Binding-site contacts:
Ligand atom C12 contacts residue THR164 of chain 1.H at 3.6 Å.
Ligand atom O14 contacts residue LYS55 of chain 1.H at 3.1 Å.
Ligand atom C05 contacts residue MET103 of chain 1.H at 3.2 Å (hydrophobic).
Ligand atom C27 contacts residue ALA53 of chain 1.H at 3.5 Å (hydrophobic).
Ligand atom C04 contacts residue LEU28 of chain 1.H at 3.5 Å (hydrophobic).
Ligand atom C28 contacts residue LEU154 of chain 1.H at 3.3 Å (hydrophobic).
Ligand atom N29 contacts residue LEU154 of chain 1.H at 3.7 Å.
Ligand atom C35 contacts residue CYS107 of chain 1.H at 3.3 Å (hydrophobic).
Ligand atom C37 contacts residue CYS107 of chain 1.H at 1.9 Å (hydrophobic).
Ligand atom C25 contacts residue LYS55 of chain 1.H at 3.5 Å.
Ligand atom N29 contacts residue THR100 of chain 1.H at 3.0 Å.
Ligand atom C30 contacts residue ALA53 of chain 1.H at 3.5 Å (hydrophobic).
Ligand atom C19 contacts residue MET76 of chain 1.H at 3.3 Å (hydrophobic).
Ligand atom N31 contacts residue MET103 of chain 1.H at 2.8 Å (h-bond).
Ligand atom C19 contacts residue SER85 of chain 1.H at 3.4 Å.
Ligand atom N09 contacts residue LEU154 of chain 1.H at 3.6 Å.
Ligand atom C28 contacts residue THR100 of chain 1.H at 3.5 Å.
Ligand atom N20 contacts residue MET76 of chain 1.H at 3.4 Å.
Ligand atom C06 contacts residue LEU102 of chain 1.H at 3.7 Å (hydrophobic).
Ligand atom C33 contacts residue LEU28 of chain 1.H at 3.6 Å (hydrophobic).
Ligand atom C12 contacts residue ASP165 of chain 1.H at 3.5 Å.
Ligand atom C23 contacts residue ASP165 of chain 1.H at 3.4 Å.
Ligand atom C38 contacts residue CYS107 of chain 1.H at 3.1 Å (hydrophobic).
Ligand atom C27 contacts residue LEU154 of chain 1.H at 3.2 Å (hydrophobic).
Ligand atom O03 contacts residue GLY106 of chain 1.H at 3.6 Å.
Ligand atom N18 contacts residue SER85 of chain 1.H at 3.1 Å (h-bond).
Ligand atom C11 contacts residue THR164 of chain 1.H at 3.3 Å.
Ligand atom C07 contacts residue LEU154 of chain 1.H at 3.5 Å (hydrophobic).
Ligand atom C38 contacts residue ASP110 of chain 1.H at 3.5 Å.
Ligand atom C25 contacts residue ALA53 of chain 1.H at 3.7 Å (hydrophobic).
Ligand atom C08 contacts residue LEU154 of chain 1.H at 3.4 Å (hydrophobic).
Ligand atom C36 contacts residue CYS107 of chain 1.H at 3.1 Å (hydrophobic).
Ligand atom C05 contacts residue LEU102 of chain 1.H at 3.6 Å (hydrophobic).
Ligand atom O42 contacts residue CYS107 of chain 1.H at 3.0 Å (h-bond).
Ligand atom C25 contacts residue THR100 of chain 1.H at 3.6 Å.
Ligand atom N20 contacts residue PHE166 of chain 1.H at 3.6 Å.
Ligand atom N29 contacts residue THR164 of chain 1.H at 3.4 Å (h-bond).
Ligand atom C30 contacts residue MET103 of chain 1.H at 3.2 Å (hydrophobic).
Ligand atom C30 contacts residue GLN101 of chain 1.H at 3.5 Å.
Ligand atom N31 contacts residue LEU102 of chain 1.H at 3.4 Å.

A protein and the small-molecule ligand that binds it are described below.
Small molecule (SMILES): CCOc1cc2ncc(C#N)c(Nc3ccc(Oc4ccn5ncnc5c4)c(C)c3)c2cc1NC(=O)/C=C/CN(C)C

Sequence of chain 1.H:
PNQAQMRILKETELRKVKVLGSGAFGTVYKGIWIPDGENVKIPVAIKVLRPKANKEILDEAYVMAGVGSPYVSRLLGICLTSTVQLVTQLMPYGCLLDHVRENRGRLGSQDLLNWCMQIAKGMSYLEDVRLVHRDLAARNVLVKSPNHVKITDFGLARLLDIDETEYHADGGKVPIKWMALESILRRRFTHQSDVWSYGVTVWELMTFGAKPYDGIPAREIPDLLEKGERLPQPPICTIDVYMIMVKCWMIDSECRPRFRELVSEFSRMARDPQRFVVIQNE